Binding-site contacts:
Ligand atom C5 contacts residue HIS390 of chain 1.A at 3.8 Å.
Ligand atom O1 contacts residue HIS200 of chain 1.A at 2.8 Å (h-bond).
Ligand atom C3 contacts residue ASN196 of chain 1.A at 3.9 Å.
Ligand atom C5 contacts residue TRP385 of chain 1.A at 3.6 Å (hydrophobic).
Ligand atom C6 contacts residue TRP322 of chain 1.A at 3.9 Å (hydrophobic).
Ligand atom O2 contacts residue HIS200 of chain 1.A at 3.2 Å (h-bond).
Ligand atom O5 contacts residue HIS390 of chain 1.A at 2.9 Å (h-bond).
Ligand atom O3 contacts residue ASN196 of chain 1.A at 2.7 Å (h-bond).
Ligand atom C3 contacts residue TRP385 of chain 1.A at 3.6 Å (hydrophobic).
Ligand atom O6 contacts residue SER185 of chain 1.A at 3.6 Å.
Ligand atom O6 contacts residue ASP188 of chain 1.A at 2.8 Å (salt-bridge).
Ligand atom O5 contacts residue ARG66 of chain 1.A at 3.3 Å (salt-bridge).
Ligand atom C5 contacts residue TRP322 of chain 1.A at 3.7 Å (hydrophobic).
Ligand atom C6 contacts residue LEU184 of chain 1.A at 3.9 Å (hydrophobic).
Ligand atom C6 contacts residue ASP188 of chain 1.A at 3.3 Å.
Ligand atom C6 contacts residue ARG66 of chain 1.A at 3.8 Å.
Ligand atom O4 contacts residue TRP322 of chain 1.A at 3.8 Å.
Ligand atom O1 contacts residue TYR124 of chain 1.A at 3.9 Å.
Ligand atom O3 contacts residue HIS259 of chain 1.A at 3.4 Å (h-bond).
Ligand atom O4 contacts residue SER185 of chain 1.A at 3.5 Å (h-bond).
Ligand atom O2 contacts residue TRP385 of chain 1.A at 3.8 Å.
Ligand atom C6 contacts residue SER185 of chain 1.A at 3.2 Å.
Ligand atom C3 contacts residue TRP322 of chain 1.A at 3.9 Å (hydrophobic).
Ligand atom C6 contacts residue TRP321 of chain 1.A at 3.9 Å (hydrophobic).
Ligand atom O2 contacts residue ASN196 of chain 1.A at 2.7 Å (h-bond).
Ligand atom O6 contacts residue ARG66 of chain 1.A at 2.9 Å (salt-bridge).
Ligand atom O2 contacts residue TYR124 of chain 1.A at 2.7 Å (h-bond).
Ligand atom C6 contacts residue TRP385 of chain 1.A at 3.9 Å (hydrophobic).
Ligand atom O6 contacts residue TRP385 of chain 1.A at 2.7 Å (h-bond).
Ligand atom C2 contacts residue ASN196 of chain 1.A at 3.4 Å.
Ligand atom C3 contacts residue HIS259 of chain 1.A at 3.6 Å.
Ligand atom C6 contacts residue TRP385 of chain 1.A at 3.4 Å (hydrophobic).
Ligand atom C4 contacts residue SER185 of chain 1.A at 3.5 Å.
Ligand atom C2 contacts residue TYR124 of chain 1.A at 3.9 Å (hydrophobic).
Ligand atom O5 contacts residue TYR124 of chain 1.A at 3.6 Å.
Ligand atom O1 contacts residue HIS390 of chain 1.A at 3.0 Å (h-bond).
Ligand atom C2 contacts residue HIS259 of chain 1.A at 3.2 Å.
Ligand atom O1 contacts residue GLU262 of chain 1.A at 3.5 Å (salt-bridge).
Ligand atom C1 contacts residue HIS390 of chain 1.A at 3.1 Å.
Ligand atom O2 contacts residue HIS259 of chain 1.A at 3.9 Å.

Sequence of chain 1.A:
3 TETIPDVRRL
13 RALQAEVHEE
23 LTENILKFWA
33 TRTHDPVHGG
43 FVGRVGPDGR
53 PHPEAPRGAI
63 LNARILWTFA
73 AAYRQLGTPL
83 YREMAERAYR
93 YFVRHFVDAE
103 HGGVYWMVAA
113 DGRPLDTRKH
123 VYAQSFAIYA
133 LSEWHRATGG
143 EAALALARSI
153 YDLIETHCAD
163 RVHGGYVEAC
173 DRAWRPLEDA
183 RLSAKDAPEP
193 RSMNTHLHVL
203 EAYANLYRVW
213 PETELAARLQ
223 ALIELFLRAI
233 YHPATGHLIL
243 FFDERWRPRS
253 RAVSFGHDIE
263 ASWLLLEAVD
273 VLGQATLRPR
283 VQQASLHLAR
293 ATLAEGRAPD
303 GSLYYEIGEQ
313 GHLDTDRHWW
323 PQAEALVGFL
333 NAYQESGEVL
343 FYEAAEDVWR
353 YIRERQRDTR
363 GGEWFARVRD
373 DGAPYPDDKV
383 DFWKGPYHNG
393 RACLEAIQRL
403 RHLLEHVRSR

A small-molecule ligand and the protein it binds are described below.
Small molecule (SMILES): OC[C@H]1O[C@@H](O[C@H]2[C@H](O)[C@H](O)[C@H](O)O[C@@H]2CO)[C@H](O)[C@@H](O)[C@H]1O